Binding-site contacts:
Ligand atom O7 contacts residue ASN416 of chain 1.I at 3.0 Å (h-bond).
Ligand atom C5 contacts residue ASN416 of chain 1.I at 3.6 Å.
Ligand atom O5 contacts residue ASN416 of chain 1.I at 2.4 Å (h-bond).
Ligand atom C2 contacts residue ASN416 of chain 1.I at 2.4 Å.
Ligand atom O5 contacts residue PRO261 of chain 1.I at 3.7 Å.
Ligand atom C7 contacts residue ASN416 of chain 1.I at 3.2 Å.
Ligand atom C8 contacts residue ASN416 of chain 1.I at 4.2 Å.
Ligand atom C8 contacts residue NAG1 of chain 1.JA at 3.9 Å.
Ligand atom N2 contacts residue ASN416 of chain 1.I at 2.9 Å (h-bond).
Ligand atom C1 contacts residue ASN416 of chain 1.I at 1.4 Å.
Ligand atom C3 contacts residue ASN416 of chain 1.I at 3.7 Å.
Ligand atom C4 contacts residue ASN416 of chain 1.I at 4.2 Å.

Sequence of chain 1.I:
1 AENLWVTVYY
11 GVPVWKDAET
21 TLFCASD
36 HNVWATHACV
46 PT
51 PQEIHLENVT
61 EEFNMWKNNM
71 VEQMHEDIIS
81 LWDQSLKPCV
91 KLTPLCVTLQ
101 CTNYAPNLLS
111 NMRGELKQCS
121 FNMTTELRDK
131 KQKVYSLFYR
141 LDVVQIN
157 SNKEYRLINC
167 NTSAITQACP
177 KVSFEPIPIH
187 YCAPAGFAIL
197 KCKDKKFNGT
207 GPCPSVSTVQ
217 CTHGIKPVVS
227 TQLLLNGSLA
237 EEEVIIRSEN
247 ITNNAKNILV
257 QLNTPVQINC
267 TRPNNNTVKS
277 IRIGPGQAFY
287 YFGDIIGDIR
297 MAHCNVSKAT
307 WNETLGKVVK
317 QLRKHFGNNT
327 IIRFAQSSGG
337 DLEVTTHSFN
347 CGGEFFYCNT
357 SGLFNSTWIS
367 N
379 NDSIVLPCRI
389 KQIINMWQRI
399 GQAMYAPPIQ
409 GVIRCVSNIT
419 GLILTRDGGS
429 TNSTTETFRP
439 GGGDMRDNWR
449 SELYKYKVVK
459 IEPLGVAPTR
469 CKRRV

This protein binds this small molecule.
Small molecule (SMILES): CC(=O)N[C@@H]1[C@@H](O)[C@H](O)[C@@H](CO)O[C@H]1O